Sequence of chain 1.A:
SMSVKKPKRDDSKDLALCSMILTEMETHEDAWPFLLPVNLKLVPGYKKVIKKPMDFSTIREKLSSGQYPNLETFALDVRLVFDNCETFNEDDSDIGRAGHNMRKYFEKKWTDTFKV

This small molecule binds to this protein.
Small molecule (SMILES): Cc1ncccc1N[C@@H](C)c1ccc2c(c1)OCCCO2

Binding-site contacts:
Ligand atom C11 contacts residue PGE1 of chain 1.C at 4.1 Å.
Ligand atom N07 contacts residue VAL38 of chain 1.A at 4.2 Å.
Ligand atom C12 contacts residue PGE1 of chain 1.C at 3.9 Å.
Ligand atom C01 contacts residue PGE1 of chain 1.C at 4.2 Å.
Ligand atom C06 contacts residue PRO33 of chain 1.A at 3.3 Å (hydrophobic).
Ligand atom C02 contacts residue PRO33 of chain 1.A at 3.9 Å (hydrophobic).
Ligand atom C09 contacts residue PGE1 of chain 1.D at 3.8 Å.
Ligand atom C20 contacts residue TRP32 of chain 1.A at 3.8 Å (hydrophobic).
Ligand atom C14 contacts residue PGE1 of chain 1.C at 3.7 Å.
Ligand atom N07 contacts residue ASN89 of chain 1.A at 3.2 Å (h-bond).
Ligand atom C10 contacts residue PGE1 of chain 1.D at 3.8 Å.
Ligand atom N03 contacts residue VAL38 of chain 1.A at 4.1 Å.
Ligand atom C13 contacts residue PGE1 of chain 1.D at 3.7 Å.
Ligand atom C21 contacts residue PGE1 of chain 1.C at 4.1 Å.
Ligand atom C05 contacts residue ASN89 of chain 1.A at 4.1 Å.
Ligand atom N03 contacts residue PRO33 of chain 1.A at 3.2 Å (h-bond).
Ligand atom C10 contacts residue ILE95 of chain 1.A at 4.2 Å (hydrophobic).
Ligand atom C17 contacts residue PGE1 of chain 1.C at 4.0 Å.
Ligand atom O19 contacts residue PGE1 of chain 1.D at 4.0 Å.
Ligand atom C21 contacts residue TRP32 of chain 1.A at 4.1 Å (hydrophobic).
Ligand atom C05 contacts residue VAL38 of chain 1.A at 3.8 Å (hydrophobic).
Ligand atom C10 contacts residue VAL38 of chain 1.A at 4.0 Å (hydrophobic).
Ligand atom C12 contacts residue PGE1 of chain 1.D at 4.0 Å.
Ligand atom C04 contacts residue ILE95 of chain 1.A at 4.0 Å (hydrophobic).
Ligand atom C20 contacts residue ILE95 of chain 1.A at 3.8 Å (hydrophobic).
Ligand atom C06 contacts residue ILE95 of chain 1.A at 3.8 Å (hydrophobic).
Ligand atom C14 contacts residue PGE1 of chain 1.D at 3.9 Å.
Ligand atom C01 contacts residue PRO33 of chain 1.A at 3.3 Å (hydrophobic).
Ligand atom C09 contacts residue PHE88 of chain 1.A at 4.1 Å (hydrophobic).
Ligand atom C08 contacts residue TYR46 of chain 1.A at 3.6 Å (hydrophobic).
Ligand atom C08 contacts residue PHE88 of chain 1.A at 3.6 Å (hydrophobic).
Ligand atom C13 contacts residue PGE1 of chain 1.C at 3.7 Å.
Ligand atom C21 contacts residue ILE95 of chain 1.A at 3.5 Å (hydrophobic).
Ligand atom C04 contacts residue VAL38 of chain 1.A at 3.7 Å (hydrophobic).
Ligand atom C05 contacts residue ILE95 of chain 1.A at 4.0 Å (hydrophobic).
Ligand atom C08 contacts residue ASN89 of chain 1.A at 3.5 Å.
Ligand atom N07 contacts residue TYR46 of chain 1.A at 4.0 Å.
Ligand atom C20 contacts residue PGE1 of chain 1.C at 3.9 Å.
Ligand atom C18 contacts residue PGE1 of chain 1.C at 3.6 Å.
Ligand atom C06 contacts residue PHE34 of chain 1.A at 3.8 Å (hydrophobic).